Binding-site contacts:
Ligand atom C6 contacts residue NAG2 of chain 3.F at 4.2 Å.
Ligand atom O6 contacts residue NAG2 of chain 3.F at 3.4 Å.
Ligand atom O6 contacts residue GLU90 of chain 3.A at 3.5 Å (salt-bridge).
Ligand atom O5 contacts residue ASN58 of chain 3.A at 2.3 Å (h-bond).
Ligand atom C1 contacts residue GLU90 of chain 3.A at 3.9 Å.
Ligand atom C5 contacts residue ASN58 of chain 3.A at 3.6 Å.
Ligand atom C6 contacts residue GLU90 of chain 3.A at 4.0 Å.
Ligand atom C7 contacts residue ASN58 of chain 3.A at 3.8 Å.
Ligand atom C1 contacts residue ASN58 of chain 3.A at 1.4 Å.
Ligand atom O5 contacts residue GLU90 of chain 3.A at 3.4 Å (salt-bridge).
Ligand atom C2 contacts residue ASN58 of chain 3.A at 2.5 Å.
Ligand atom C5 contacts residue GLU90 of chain 3.A at 4.0 Å.
Ligand atom C5 contacts residue NAG1 of chain 3.F at 4.0 Å.
Ligand atom C1 contacts residue NAG1 of chain 3.F at 4.3 Å.
Ligand atom O6 contacts residue NAG1 of chain 3.F at 4.5 Å.
Ligand atom C4 contacts residue ASN58 of chain 3.A at 4.2 Å.
Ligand atom N2 contacts residue ASN58 of chain 3.A at 2.9 Å (h-bond).
Ligand atom O7 contacts residue ASN58 of chain 3.A at 4.3 Å.
Ligand atom C6 contacts residue NAG1 of chain 3.F at 3.5 Å.
Ligand atom C3 contacts residue ASN58 of chain 3.A at 3.8 Å.
Ligand atom O5 contacts residue NAG1 of chain 3.F at 3.3 Å (h-bond).
Ligand atom C5 contacts residue NAG2 of chain 3.F at 4.1 Å.

Sequence of chain 3.A:
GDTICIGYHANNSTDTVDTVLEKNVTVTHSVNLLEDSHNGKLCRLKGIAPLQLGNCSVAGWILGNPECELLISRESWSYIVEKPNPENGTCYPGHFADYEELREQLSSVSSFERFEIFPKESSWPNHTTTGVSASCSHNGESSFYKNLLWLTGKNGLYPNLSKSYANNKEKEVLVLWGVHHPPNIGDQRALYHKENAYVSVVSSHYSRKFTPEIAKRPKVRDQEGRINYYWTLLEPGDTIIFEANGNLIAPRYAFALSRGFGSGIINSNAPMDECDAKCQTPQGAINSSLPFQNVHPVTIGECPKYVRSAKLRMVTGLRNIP

This protein binds this small molecule.
Small molecule (SMILES): CC(=O)N[C@H]1[C@H](O[C@H]2[C@H](O)[C@@H](NC(C)=O)CO[C@@H]2CO)O[C@H](CO)[C@@H](O)[C@@H]1O